Binding-site contacts:
Ligand atom P contacts residue ARG87 of chain 2.A at 4.2 Å.
Ligand atom O1P contacts residue ARG87 of chain 2.A at 4.2 Å.
Ligand atom OH contacts residue ARG87 of chain 2.A at 3.2 Å (salt-bridge).
Ligand atom CE2 contacts residue ARG87 of chain 2.A at 3.7 Å.
Ligand atom CZ contacts residue ARG87 of chain 2.A at 3.8 Å.
Ligand atom C3 contacts residue VAL67 of chain 2.A at 3.6 Å (hydrophobic).
Ligand atom C4 contacts residue VAL67 of chain 2.A at 3.7 Å (hydrophobic).

Sequence of chain 2.A:
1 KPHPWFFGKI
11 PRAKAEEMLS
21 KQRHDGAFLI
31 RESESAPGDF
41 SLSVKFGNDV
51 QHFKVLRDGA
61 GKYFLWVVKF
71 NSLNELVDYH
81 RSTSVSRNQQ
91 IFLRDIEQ

A protein and the small-molecule ligand that binds it are described below.
Small molecule (SMILES): CC[C@H](C)[C@H](NC(=O)[C@H](Cc1ccc(OP(=O)(O)O)cc1)NC(=O)[C@H](CCC(=O)O)NC(=O)c1ccccc1N)C(=O)N[C@@H](CC(N)=O)C(=O)N[C@@H](CCC(N)=O)C(N)=O